This small molecule binds to this protein.
Small molecule (SMILES): CC(=O)N[C@@H]1[C@@H](O)[C@H](O)[C@@H](CO)O[C@H]1O

Sequence of chain 1.B:
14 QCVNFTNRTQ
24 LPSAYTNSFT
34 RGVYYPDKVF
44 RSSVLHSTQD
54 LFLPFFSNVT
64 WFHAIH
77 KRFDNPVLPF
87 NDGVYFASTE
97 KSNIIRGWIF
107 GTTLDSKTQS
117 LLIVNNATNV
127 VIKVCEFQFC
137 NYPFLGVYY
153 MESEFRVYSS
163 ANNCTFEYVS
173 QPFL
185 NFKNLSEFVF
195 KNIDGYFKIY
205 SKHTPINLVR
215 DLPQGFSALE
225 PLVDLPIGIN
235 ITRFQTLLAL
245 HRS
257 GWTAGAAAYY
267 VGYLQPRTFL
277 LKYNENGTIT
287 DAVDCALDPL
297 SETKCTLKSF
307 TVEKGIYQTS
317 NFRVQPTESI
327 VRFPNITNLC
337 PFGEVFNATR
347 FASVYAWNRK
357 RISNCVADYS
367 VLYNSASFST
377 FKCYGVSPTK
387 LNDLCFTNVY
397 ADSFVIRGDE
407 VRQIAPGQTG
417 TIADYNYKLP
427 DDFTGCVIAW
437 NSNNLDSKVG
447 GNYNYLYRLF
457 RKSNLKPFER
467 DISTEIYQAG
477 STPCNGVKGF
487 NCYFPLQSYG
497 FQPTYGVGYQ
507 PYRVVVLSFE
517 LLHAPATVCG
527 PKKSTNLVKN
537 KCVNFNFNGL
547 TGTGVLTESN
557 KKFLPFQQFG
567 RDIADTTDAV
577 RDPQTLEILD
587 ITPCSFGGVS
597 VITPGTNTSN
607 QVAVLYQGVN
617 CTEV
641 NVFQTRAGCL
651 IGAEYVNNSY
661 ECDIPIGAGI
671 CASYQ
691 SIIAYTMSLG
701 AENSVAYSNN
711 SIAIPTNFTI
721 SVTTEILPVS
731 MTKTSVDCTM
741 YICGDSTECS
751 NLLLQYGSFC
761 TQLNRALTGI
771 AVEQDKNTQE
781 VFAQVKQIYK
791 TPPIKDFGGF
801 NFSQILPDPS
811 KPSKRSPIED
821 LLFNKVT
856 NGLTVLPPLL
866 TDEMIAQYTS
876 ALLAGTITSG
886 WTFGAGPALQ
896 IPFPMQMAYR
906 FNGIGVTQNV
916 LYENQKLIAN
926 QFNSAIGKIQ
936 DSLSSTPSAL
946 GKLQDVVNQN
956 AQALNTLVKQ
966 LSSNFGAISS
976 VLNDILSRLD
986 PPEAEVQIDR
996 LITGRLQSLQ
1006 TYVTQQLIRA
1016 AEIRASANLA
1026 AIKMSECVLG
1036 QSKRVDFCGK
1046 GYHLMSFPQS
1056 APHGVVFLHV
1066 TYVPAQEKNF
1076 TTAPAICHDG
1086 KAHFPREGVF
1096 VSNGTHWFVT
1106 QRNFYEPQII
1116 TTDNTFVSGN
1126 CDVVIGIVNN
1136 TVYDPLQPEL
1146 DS

Binding-site contacts:
Ligand atom O7 contacts residue ASN234 of chain 1.B at 3.2 Å (h-bond).
Ligand atom C5 contacts residue THR236 of chain 1.B at 3.8 Å.
Ligand atom C3 contacts residue ASN234 of chain 1.B at 3.8 Å.
Ligand atom O6 contacts residue THR108 of chain 1.B at 4.2 Å.
Ligand atom C6 contacts residue THR236 of chain 1.B at 4.2 Å.
Ligand atom C1 contacts residue THR236 of chain 1.B at 4.0 Å.
Ligand atom O5 contacts residue THR108 of chain 1.B at 3.9 Å.
Ligand atom C1 contacts residue ASN234 of chain 1.B at 1.4 Å.
Ligand atom N2 contacts residue ASN234 of chain 1.B at 2.9 Å (h-bond).
Ligand atom C8 contacts residue ASN234 of chain 1.B at 4.1 Å.
Ligand atom C2 contacts residue ASN234 of chain 1.B at 2.5 Å.
Ligand atom C5 contacts residue ASN234 of chain 1.B at 3.7 Å.
Ligand atom O5 contacts residue ASN234 of chain 1.B at 2.4 Å (h-bond).
Ligand atom O5 contacts residue THR236 of chain 1.B at 3.7 Å.
Ligand atom C4 contacts residue ASN234 of chain 1.B at 4.2 Å.
Ligand atom C1 contacts residue THR108 of chain 1.B at 4.2 Å.
Ligand atom C7 contacts residue ASN234 of chain 1.B at 3.2 Å.